Binding-site contacts:
Ligand atom C8 contacts residue TRP266 of chain 1.B at 3.7 Å (hydrophobic).
Ligand atom C10 contacts residue TYR269 of chain 1.B at 3.5 Å (hydrophobic).
Ligand atom C15 contacts residue ALA293 of chain 1.B at 3.7 Å (hydrophobic).
Ligand atom C19 contacts residue THR119 of chain 1.B at 3.0 Å.
Ligand atom C19 contacts residue TYR192 of chain 1.B at 2.9 Å (hydrophobic).
Ligand atom C18 contacts residue THR119 of chain 1.B at 3.9 Å.
Ligand atom C12 contacts residue TYR269 of chain 1.B at 3.9 Å (hydrophobic).
Ligand atom C12 contacts residue GLU114 of chain 1.B at 4.0 Å.
Ligand atom C12 contacts residue GLU182 of chain 1.B at 3.8 Å.
Ligand atom C4 contacts residue TRP266 of chain 1.B at 3.8 Å (hydrophobic).
Ligand atom C5 contacts residue TRP266 of chain 1.B at 3.6 Å (hydrophobic).
Ligand atom C19 contacts residue ILE190 of chain 1.B at 3.5 Å (hydrophobic).
Ligand atom C12 contacts residue CYS188 of chain 1.B at 3.2 Å (hydrophobic).
Ligand atom C14 contacts residue ALA118 of chain 1.B at 4.0 Å (hydrophobic).
Ligand atom C8 contacts residue TYR269 of chain 1.B at 3.6 Å (hydrophobic).
Ligand atom C9 contacts residue THR119 of chain 1.B at 3.5 Å.
Ligand atom C14 contacts residue GLU114 of chain 1.B at 3.4 Å.
Ligand atom C2 contacts residue PHE213 of chain 1.B at 3.4 Å (hydrophobic).
Ligand atom C18 contacts residue GLY122 of chain 1.B at 3.5 Å.
Ligand atom C15 contacts residue LYS297 of chain 1.B at 1.3 Å.
Ligand atom C20 contacts residue TRP266 of chain 1.B at 3.9 Å (hydrophobic).
Ligand atom C13 contacts residue LYS297 of chain 1.B at 3.6 Å.
Ligand atom C18 contacts residue TRP266 of chain 1.B at 3.4 Å (hydrophobic).
Ligand atom C9 contacts residue TYR269 of chain 1.B at 3.6 Å (hydrophobic).
Ligand atom C10 contacts residue TYR192 of chain 1.B at 4.0 Å (hydrophobic).
Ligand atom C14 contacts residue LYS297 of chain 1.B at 2.4 Å.
Ligand atom C13 contacts residue ALA118 of chain 1.B at 3.6 Å (hydrophobic).
Ligand atom C3 contacts residue PHE213 of chain 1.B at 3.6 Å (hydrophobic).
Ligand atom C11 contacts residue TYR269 of chain 1.B at 3.4 Å (hydrophobic).
Ligand atom C11 contacts residue CYS188 of chain 1.B at 3.6 Å (hydrophobic).
Ligand atom C16 contacts residue MET208 of chain 1.B at 3.6 Å (hydrophobic).
Ligand atom C11 contacts residue GLY189 of chain 1.B at 3.6 Å.
Ligand atom C17 contacts residue TYR269 of chain 1.B at 3.4 Å (hydrophobic).
Ligand atom C12 contacts residue GLY189 of chain 1.B at 4.0 Å.
Ligand atom C18 contacts residue GLU123 of chain 1.B at 3.9 Å.
Ligand atom C10 contacts residue THR119 of chain 1.B at 3.9 Å.
Ligand atom C12 contacts residue ALA118 of chain 1.B at 3.8 Å (hydrophobic).
Ligand atom C6 contacts residue TRP266 of chain 1.B at 4.0 Å (hydrophobic).
Ligand atom C9 contacts residue TYR192 of chain 1.B at 3.4 Å (hydrophobic).
Ligand atom C20 contacts residue ALA118 of chain 1.B at 3.9 Å (hydrophobic).

Sequence of chain 1.B:
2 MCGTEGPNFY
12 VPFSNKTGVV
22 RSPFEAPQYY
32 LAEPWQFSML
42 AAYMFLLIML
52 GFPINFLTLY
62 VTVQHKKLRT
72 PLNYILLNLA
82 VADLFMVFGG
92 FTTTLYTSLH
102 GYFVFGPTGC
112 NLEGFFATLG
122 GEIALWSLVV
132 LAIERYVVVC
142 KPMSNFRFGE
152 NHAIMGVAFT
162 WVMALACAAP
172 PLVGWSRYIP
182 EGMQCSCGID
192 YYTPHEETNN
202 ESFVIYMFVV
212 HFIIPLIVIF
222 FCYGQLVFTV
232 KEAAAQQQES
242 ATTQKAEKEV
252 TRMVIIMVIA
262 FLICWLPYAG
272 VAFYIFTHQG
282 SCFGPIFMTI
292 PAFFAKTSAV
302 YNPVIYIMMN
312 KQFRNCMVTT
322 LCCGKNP

A protein and the small-molecule ligand that binds it are described below.
Small molecule (SMILES): CC1=C(/C=C/C(C)=C/C=C/C(C)=C/C=O)C(C)(C)CCC1